Sequence of chain 1.A:
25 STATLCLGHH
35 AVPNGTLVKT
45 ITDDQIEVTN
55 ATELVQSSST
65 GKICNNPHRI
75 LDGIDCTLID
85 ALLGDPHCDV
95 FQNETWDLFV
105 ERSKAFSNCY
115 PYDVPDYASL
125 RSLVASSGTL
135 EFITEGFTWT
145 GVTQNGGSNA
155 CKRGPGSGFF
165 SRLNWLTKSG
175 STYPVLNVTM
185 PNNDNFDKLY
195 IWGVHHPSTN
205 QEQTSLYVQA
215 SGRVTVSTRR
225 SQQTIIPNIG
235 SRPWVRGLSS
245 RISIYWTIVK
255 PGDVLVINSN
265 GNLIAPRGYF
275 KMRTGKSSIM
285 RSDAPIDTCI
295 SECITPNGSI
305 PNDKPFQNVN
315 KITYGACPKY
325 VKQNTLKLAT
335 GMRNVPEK

The protein below binds the small molecule below.
Small molecule (SMILES): CC(=O)N[C@@H]1[C@@H](O)[C@H](O)[C@@H](CO)O[C@H]1O

Binding-site contacts:
Ligand atom O7 contacts residue ASN97 of chain 1.A at 2.9 Å (h-bond).
Ligand atom O6 contacts residue ILE137 of chain 1.A at 4.2 Å.
Ligand atom C8 contacts residue GLN96 of chain 1.A at 3.3 Å.
Ligand atom C6 contacts residue ILE137 of chain 1.A at 3.6 Å (hydrophobic).
Ligand atom C3 contacts residue ASN97 of chain 1.A at 3.8 Å.
Ligand atom C5 contacts residue ILE137 of chain 1.A at 4.2 Å (hydrophobic).
Ligand atom O5 contacts residue ASN97 of chain 1.A at 2.3 Å (h-bond).
Ligand atom O5 contacts residue PHE136 of chain 1.A at 4.2 Å.
Ligand atom C2 contacts residue ASN97 of chain 1.A at 2.4 Å.
Ligand atom C5 contacts residue PHE136 of chain 1.A at 3.9 Å (hydrophobic).
Ligand atom O6 contacts residue GLU135 of chain 1.A at 3.1 Å (salt-bridge).
Ligand atom C7 contacts residue ASN97 of chain 1.A at 3.1 Å.
Ligand atom O6 contacts residue ASN97 of chain 1.A at 4.5 Å.
Ligand atom C8 contacts residue ASN97 of chain 1.A at 4.3 Å.
Ligand atom N2 contacts residue ASN97 of chain 1.A at 2.9 Å (h-bond).
Ligand atom C6 contacts residue GLU135 of chain 1.A at 4.1 Å.
Ligand atom C1 contacts residue PHE136 of chain 1.A at 4.1 Å (hydrophobic).
Ligand atom C4 contacts residue ASN97 of chain 1.A at 4.2 Å.
Ligand atom C5 contacts residue ASN97 of chain 1.A at 3.6 Å.
Ligand atom C1 contacts residue ASN97 of chain 1.A at 1.4 Å.
Ligand atom O5 contacts residue GLU135 of chain 1.A at 4.4 Å.